Sequence of chain 1.D:
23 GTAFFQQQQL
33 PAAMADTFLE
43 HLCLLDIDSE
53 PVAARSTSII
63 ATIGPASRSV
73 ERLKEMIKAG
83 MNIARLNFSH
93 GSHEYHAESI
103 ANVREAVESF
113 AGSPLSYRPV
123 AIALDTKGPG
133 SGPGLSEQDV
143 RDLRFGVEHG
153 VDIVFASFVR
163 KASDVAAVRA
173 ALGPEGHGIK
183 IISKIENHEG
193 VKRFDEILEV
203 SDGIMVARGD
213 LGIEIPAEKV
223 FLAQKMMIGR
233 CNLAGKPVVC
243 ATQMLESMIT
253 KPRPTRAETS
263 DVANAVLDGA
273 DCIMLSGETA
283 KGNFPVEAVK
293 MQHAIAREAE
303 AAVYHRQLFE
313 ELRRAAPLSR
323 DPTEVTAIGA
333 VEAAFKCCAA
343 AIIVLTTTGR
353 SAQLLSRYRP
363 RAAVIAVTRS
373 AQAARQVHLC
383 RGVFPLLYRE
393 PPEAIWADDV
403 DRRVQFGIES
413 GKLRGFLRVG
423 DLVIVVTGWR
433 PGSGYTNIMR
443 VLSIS

This protein binds this small molecule.
Small molecule (SMILES): O=P(O)(O)OC[C@H]1O[C@](O)(COP(=O)(O)O)[C@@H](O)[C@@H]1O

Binding-site contacts:
Ligand atom O4 contacts residue TYR437 of chain 1.D at 2.8 Å (h-bond).
Ligand atom C5 contacts residue GLY434 of chain 1.D at 3.5 Å.
Ligand atom O1P contacts residue PRO433 of chain 1.D at 3.5 Å.
Ligand atom C4 contacts residue GLY434 of chain 1.D at 3.4 Å.
Ligand atom O4P contacts residue THR348 of chain 1.D at 3.6 Å.
Ligand atom O6P contacts residue THR348 of chain 1.D at 2.5 Å (h-bond).
Ligand atom O2 contacts residue GLY430 of chain 1.D at 3.6 Å (h-bond).
Ligand atom O2 contacts residue LEU347 of chain 1.D at 3.5 Å.
Ligand atom O5P contacts residue SER353 of chain 1.D at 3.6 Å (h-bond).
Ligand atom O1P contacts residue GLY434 of chain 1.D at 2.8 Å (h-bond).
Ligand atom O6 contacts residue THR348 of chain 1.D at 3.6 Å.
Ligand atom O3 contacts residue GLY430 of chain 1.D at 3.2 Å.
Ligand atom C3 contacts residue ARG432 of chain 1.D at 3.2 Å.
Ligand atom O4P contacts residue THR350 of chain 1.D at 2.7 Å (h-bond).
Ligand atom P1 contacts residue ARG405 of chain 1.D at 3.6 Å.
Ligand atom O3 contacts residue ARG432 of chain 1.D at 2.7 Å (salt-bridge).
Ligand atom O1 contacts residue GLY434 of chain 1.D at 3.8 Å.
Ligand atom O3P contacts residue ARG405 of chain 1.D at 2.8 Å (salt-bridge).
Ligand atom C6 contacts residue SER353 of chain 1.D at 3.7 Å.
Ligand atom O4 contacts residue GLY436 of chain 1.D at 3.7 Å.
Ligand atom O4 contacts residue GLY434 of chain 1.D at 2.7 Å (h-bond).
Ligand atom C6 contacts residue LEU347 of chain 1.D at 3.7 Å (hydrophobic).
Ligand atom O5P contacts residue SER435 of chain 1.D at 3.3 Å (h-bond).
Ligand atom O5P contacts residue GLY436 of chain 1.D at 2.9 Å (h-bond).
Ligand atom O4 contacts residue THR438 of chain 1.D at 3.4 Å (h-bond).
Ligand atom O6P contacts residue SER353 of chain 1.D at 2.6 Å (h-bond).
Ligand atom P2 contacts residue SER353 of chain 1.D at 3.6 Å.
Ligand atom O6 contacts residue THR349 of chain 1.D at 3.0 Å (h-bond).
Ligand atom O4P contacts residue SER435 of chain 1.D at 2.9 Å (h-bond).
Ligand atom O3 contacts residue TRP398 of chain 1.D at 3.6 Å.
Ligand atom O6P contacts residue ARG352 of chain 1.D at 3.8 Å.
Ligand atom P2 contacts residue SER435 of chain 1.D at 3.6 Å.
Ligand atom P2 contacts residue THR348 of chain 1.D at 3.5 Å.
Ligand atom O3P contacts residue TRP398 of chain 1.D at 2.7 Å (h-bond).
Ligand atom O4P contacts residue THR349 of chain 1.D at 3.3 Å (h-bond).
Ligand atom O5 contacts residue LEU347 of chain 1.D at 3.8 Å.
Ligand atom P2 contacts residue THR349 of chain 1.D at 3.7 Å.
Ligand atom O2P contacts residue ARG405 of chain 1.D at 2.5 Å (salt-bridge).
Ligand atom C6 contacts residue THR438 of chain 1.D at 3.5 Å.
Ligand atom C3 contacts residue GLY434 of chain 1.D at 3.5 Å.